A protein and the small-molecule ligand that binds it are described below.
Small molecule (SMILES): NC(=O)c1ccc[n+]([C@@H]2O[C@H](COP(=O)(O)O)[C@@H](O)[C@H]2O)c1

Binding-site contacts:
Ligand atom O4R contacts residue ARG196 of chain 1.B at 3.7 Å.
Ligand atom C7 contacts residue TYR18 of chain 2.B at 3.4 Å (hydrophobic).
Ligand atom N1 contacts residue TYR18 of chain 2.B at 3.6 Å (h-bond).
Ligand atom C2R contacts residue PO41 of chain 1.J at 3.7 Å.
Ligand atom C3 contacts residue PHE193 of chain 1.B at 3.7 Å (hydrophobic).
Ligand atom C5 contacts residue ASP16 of chain 2.B at 3.7 Å.
Ligand atom O2P contacts residue ARG392 of chain 2.B at 3.1 Å (salt-bridge).
Ligand atom C4R contacts residue PO41 of chain 1.K at 3.5 Å.
Ligand atom O2R contacts residue PO41 of chain 1.J at 2.8 Å (h-bond).
Ligand atom C7 contacts residue PHE193 of chain 1.B at 3.4 Å (hydrophobic).
Ligand atom O7 contacts residue ARG311 of chain 1.B at 3.1 Å.
Ligand atom O1P contacts residue GLY384 of chain 1.B at 3.5 Å (h-bond).
Ligand atom P contacts residue GLY384 of chain 1.B at 3.7 Å.
Ligand atom N7 contacts residue PHE193 of chain 1.B at 3.5 Å.
Ligand atom C3R contacts residue ASP313 of chain 1.B at 3.3 Å.
Ligand atom O7 contacts residue TYR18 of chain 2.B at 3.6 Å.
Ligand atom C3 contacts residue TYR18 of chain 2.B at 3.4 Å (hydrophobic).
Ligand atom C2 contacts residue TYR18 of chain 2.B at 3.5 Å (hydrophobic).
Ligand atom O3R contacts residue ASP313 of chain 1.B at 2.7 Å (salt-bridge).
Ligand atom O5R contacts residue ARG392 of chain 2.B at 3.4 Å (salt-bridge).
Ligand atom C2 contacts residue PO41 of chain 1.J at 3.7 Å.
Ligand atom O2R contacts residue ARG311 of chain 1.B at 3.5 Å (salt-bridge).
Ligand atom C2R contacts residue GLY353 of chain 1.B at 3.7 Å.
Ligand atom O2R contacts residue ASP313 of chain 1.B at 2.9 Å (salt-bridge).
Ligand atom C4 contacts residue PHE193 of chain 1.B at 3.5 Å (hydrophobic).
Ligand atom C5 contacts residue ARG196 of chain 1.B at 3.7 Å.
Ligand atom N7 contacts residue TYR18 of chain 2.B at 3.4 Å.
Ligand atom C1R contacts residue PO41 of chain 1.J at 3.5 Å.
Ligand atom N7 contacts residue ASP219 of chain 1.B at 3.2 Å (salt-bridge).
Ligand atom O4R contacts residue PO41 of chain 1.K at 3.2 Å (h-bond).
Ligand atom O2P contacts residue GLY384 of chain 1.B at 2.7 Å (h-bond).
Ligand atom O3P contacts residue ARG392 of chain 2.B at 3.5 Å (salt-bridge).
Ligand atom C6 contacts residue ARG196 of chain 1.B at 3.2 Å.
Ligand atom O7 contacts residue PHE193 of chain 1.B at 3.6 Å.
Ligand atom O1P contacts residue GLY383 of chain 1.B at 3.4 Å (h-bond).
Ligand atom C4 contacts residue ASP219 of chain 1.B at 3.5 Å.
Ligand atom C4 contacts residue TYR18 of chain 2.B at 3.5 Å (hydrophobic).
Ligand atom C3R contacts residue GLY353 of chain 1.B at 3.4 Å.
Ligand atom C2R contacts residue ASP313 of chain 1.B at 3.6 Å.
Ligand atom C6 contacts residue PHE193 of chain 1.B at 3.7 Å (hydrophobic).

Sequence of chain 1.B:
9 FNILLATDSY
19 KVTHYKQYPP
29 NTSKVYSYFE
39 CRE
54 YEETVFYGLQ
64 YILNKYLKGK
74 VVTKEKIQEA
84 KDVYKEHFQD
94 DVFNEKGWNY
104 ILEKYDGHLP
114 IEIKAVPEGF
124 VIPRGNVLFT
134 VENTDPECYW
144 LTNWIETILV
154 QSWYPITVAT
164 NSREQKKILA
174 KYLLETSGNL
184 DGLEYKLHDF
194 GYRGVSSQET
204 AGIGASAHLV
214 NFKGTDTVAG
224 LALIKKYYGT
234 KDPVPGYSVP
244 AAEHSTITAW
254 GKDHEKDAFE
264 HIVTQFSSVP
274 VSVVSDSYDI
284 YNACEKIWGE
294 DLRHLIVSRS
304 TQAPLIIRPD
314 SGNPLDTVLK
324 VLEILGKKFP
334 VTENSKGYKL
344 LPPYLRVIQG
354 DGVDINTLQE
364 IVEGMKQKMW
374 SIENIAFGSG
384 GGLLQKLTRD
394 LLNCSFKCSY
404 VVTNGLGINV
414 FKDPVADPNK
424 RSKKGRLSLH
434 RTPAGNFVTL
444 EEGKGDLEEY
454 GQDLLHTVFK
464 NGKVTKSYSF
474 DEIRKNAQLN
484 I

Sequence of chain 2.B:
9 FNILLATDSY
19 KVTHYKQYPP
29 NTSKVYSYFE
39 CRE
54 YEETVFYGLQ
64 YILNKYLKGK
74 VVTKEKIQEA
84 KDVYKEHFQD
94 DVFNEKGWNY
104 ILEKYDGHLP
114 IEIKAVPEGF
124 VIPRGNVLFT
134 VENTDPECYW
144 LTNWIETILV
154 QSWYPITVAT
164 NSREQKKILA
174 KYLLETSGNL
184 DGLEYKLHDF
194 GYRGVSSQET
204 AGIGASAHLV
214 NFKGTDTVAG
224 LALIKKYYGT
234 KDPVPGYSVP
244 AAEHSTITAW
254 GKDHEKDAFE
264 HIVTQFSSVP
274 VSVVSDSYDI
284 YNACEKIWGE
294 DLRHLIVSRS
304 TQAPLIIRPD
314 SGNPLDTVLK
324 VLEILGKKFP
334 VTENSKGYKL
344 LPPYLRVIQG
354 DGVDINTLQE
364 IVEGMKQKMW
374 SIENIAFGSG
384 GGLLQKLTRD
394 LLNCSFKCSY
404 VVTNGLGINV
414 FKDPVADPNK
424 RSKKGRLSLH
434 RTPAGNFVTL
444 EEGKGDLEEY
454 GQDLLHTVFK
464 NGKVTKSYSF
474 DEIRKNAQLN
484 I